Sequence of chain 1.E:
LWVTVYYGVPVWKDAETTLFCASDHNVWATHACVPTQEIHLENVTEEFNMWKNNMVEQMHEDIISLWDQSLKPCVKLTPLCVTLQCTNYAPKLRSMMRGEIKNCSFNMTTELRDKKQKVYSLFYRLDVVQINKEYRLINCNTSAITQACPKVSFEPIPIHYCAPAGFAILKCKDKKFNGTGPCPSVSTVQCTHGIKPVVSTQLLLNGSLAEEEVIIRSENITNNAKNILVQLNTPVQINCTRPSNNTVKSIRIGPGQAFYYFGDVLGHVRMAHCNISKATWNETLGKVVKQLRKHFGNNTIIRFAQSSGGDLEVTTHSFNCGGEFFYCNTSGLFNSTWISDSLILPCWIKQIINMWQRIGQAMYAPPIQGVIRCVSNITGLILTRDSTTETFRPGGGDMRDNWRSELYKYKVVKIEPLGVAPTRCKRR

Binding-site contacts:
Ligand atom C7 contacts residue ASN167 of chain 1.C at 3.2 Å.
Ligand atom C2 contacts residue ASN167 of chain 1.C at 2.4 Å.
Ligand atom C8 contacts residue ASN167 of chain 1.C at 4.1 Å.
Ligand atom N2 contacts residue ASN167 of chain 1.C at 2.9 Å (h-bond).
Ligand atom C1 contacts residue ASN167 of chain 1.C at 1.4 Å.
Ligand atom C4 contacts residue ASN167 of chain 1.C at 4.2 Å.
Ligand atom C8 contacts residue THR168 of chain 1.C at 4.1 Å.
Ligand atom O6 contacts residue ARG162 of chain 1.C at 3.4 Å (salt-bridge).
Ligand atom C5 contacts residue ASN167 of chain 1.C at 3.7 Å.
Ligand atom C1 contacts residue ARG162 of chain 1.C at 3.9 Å.
Ligand atom C7 contacts residue ARG278 of chain 1.E at 3.3 Å.
Ligand atom O6 contacts residue VAL144 of chain 1.C at 4.0 Å.
Ligand atom C7 contacts residue THR168 of chain 1.C at 4.3 Å.
Ligand atom C5 contacts residue ARG162 of chain 1.C at 3.9 Å.
Ligand atom O7 contacts residue ARG278 of chain 1.E at 2.5 Å (salt-bridge).
Ligand atom C6 contacts residue ARG162 of chain 1.C at 3.5 Å.
Ligand atom N2 contacts residue THR168 of chain 1.C at 3.9 Å.
Ligand atom C1 contacts residue THR168 of chain 1.C at 4.4 Å.
Ligand atom O5 contacts residue ARG162 of chain 1.C at 2.9 Å (salt-bridge).
Ligand atom C6 contacts residue VAL144 of chain 1.C at 4.0 Å (hydrophobic).
Ligand atom C3 contacts residue ASN167 of chain 1.C at 3.8 Å.
Ligand atom O5 contacts residue ASN167 of chain 1.C at 2.4 Å (h-bond).
Ligand atom N2 contacts residue ARG278 of chain 1.E at 4.4 Å.
Ligand atom C8 contacts residue ARG278 of chain 1.E at 3.5 Å.
Ligand atom O7 contacts residue ASN167 of chain 1.C at 3.2 Å (h-bond).

A protein and the small-molecule ligand that binds it are described below.
Small molecule (SMILES): CC(=O)N[C@@H]1[C@@H](O)[C@H](O)[C@@H](CO)O[C@H]1O

Sequence of chain 1.C:
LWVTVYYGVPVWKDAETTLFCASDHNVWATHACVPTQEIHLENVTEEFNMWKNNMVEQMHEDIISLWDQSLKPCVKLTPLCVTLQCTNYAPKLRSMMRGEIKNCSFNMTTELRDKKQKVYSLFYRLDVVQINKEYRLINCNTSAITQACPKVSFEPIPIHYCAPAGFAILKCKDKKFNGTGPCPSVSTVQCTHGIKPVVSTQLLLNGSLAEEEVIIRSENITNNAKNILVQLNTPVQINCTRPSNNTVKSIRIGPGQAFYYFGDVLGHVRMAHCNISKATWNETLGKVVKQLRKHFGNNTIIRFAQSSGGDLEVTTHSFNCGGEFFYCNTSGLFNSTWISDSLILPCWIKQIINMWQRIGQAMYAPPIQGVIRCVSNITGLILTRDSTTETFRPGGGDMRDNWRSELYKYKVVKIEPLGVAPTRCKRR